Sequence of chain 55.X:
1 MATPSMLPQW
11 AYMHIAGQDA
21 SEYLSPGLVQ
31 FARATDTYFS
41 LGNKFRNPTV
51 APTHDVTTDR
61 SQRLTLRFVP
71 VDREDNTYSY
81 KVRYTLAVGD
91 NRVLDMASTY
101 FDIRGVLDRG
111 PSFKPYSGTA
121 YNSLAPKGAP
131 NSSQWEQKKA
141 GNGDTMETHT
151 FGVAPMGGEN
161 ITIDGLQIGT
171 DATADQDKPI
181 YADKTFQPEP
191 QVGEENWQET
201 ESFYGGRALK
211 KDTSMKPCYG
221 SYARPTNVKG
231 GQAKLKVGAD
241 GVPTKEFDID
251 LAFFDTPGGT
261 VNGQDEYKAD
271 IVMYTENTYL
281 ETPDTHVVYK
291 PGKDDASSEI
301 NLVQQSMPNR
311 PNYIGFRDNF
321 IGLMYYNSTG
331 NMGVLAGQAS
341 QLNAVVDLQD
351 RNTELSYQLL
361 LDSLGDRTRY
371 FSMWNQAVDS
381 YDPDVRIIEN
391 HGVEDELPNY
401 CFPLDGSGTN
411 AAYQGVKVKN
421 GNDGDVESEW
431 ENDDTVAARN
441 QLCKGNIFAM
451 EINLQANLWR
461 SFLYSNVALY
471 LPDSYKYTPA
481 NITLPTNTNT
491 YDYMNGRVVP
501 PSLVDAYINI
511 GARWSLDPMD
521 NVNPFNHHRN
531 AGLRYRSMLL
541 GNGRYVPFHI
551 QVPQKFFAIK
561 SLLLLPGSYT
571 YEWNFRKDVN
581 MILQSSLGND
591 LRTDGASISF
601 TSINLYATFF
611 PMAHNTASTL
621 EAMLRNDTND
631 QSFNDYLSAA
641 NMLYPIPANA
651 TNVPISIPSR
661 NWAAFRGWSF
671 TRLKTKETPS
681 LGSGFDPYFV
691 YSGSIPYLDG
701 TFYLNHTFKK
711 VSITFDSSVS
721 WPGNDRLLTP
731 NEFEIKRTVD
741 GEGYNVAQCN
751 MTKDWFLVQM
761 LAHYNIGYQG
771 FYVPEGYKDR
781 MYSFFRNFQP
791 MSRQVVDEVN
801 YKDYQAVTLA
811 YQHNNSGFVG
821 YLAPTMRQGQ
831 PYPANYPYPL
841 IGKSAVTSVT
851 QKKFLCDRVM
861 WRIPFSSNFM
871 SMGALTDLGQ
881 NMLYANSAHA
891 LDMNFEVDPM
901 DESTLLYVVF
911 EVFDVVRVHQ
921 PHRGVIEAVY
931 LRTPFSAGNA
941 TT

Binding-site contacts:
Ligand atom OD2 contacts residue PRO864 of chain 55.X at 3.6 Å.
Ligand atom CB contacts residue ALA874 of chain 55.X at 3.9 Å (hydrophobic).
Ligand atom OD1 contacts residue ARG666 of chain 55.X at 3.7 Å.
Ligand atom CB contacts residue ARG666 of chain 55.X at 3.9 Å.
Ligand atom CG contacts residue GLY667 of chain 55.X at 3.7 Å.
Ligand atom OD2 contacts residue GLU911 of chain 55.X at 3.4 Å (salt-bridge).
Ligand atom O contacts residue GLY42 of chain 55.V at 3.5 Å.
Ligand atom OG contacts residue ARG46 of chain 55.V at 3.2 Å.
Ligand atom O contacts residue ASN634 of chain 55.X at 3.0 Å (h-bond).
Ligand atom OD2 contacts residue GLY667 of chain 55.X at 3.7 Å.
Ligand atom OD1 contacts residue GLY667 of chain 55.X at 3.3 Å (h-bond).
Ligand atom CD1 contacts residue ARG46 of chain 55.V at 3.9 Å.
Ligand atom CB contacts residue PHE913 of chain 55.X at 3.9 Å (hydrophobic).
Ligand atom O contacts residue ALA874 of chain 55.X at 3.7 Å.
Ligand atom CE1 contacts residue ARG46 of chain 55.V at 3.7 Å.
Ligand atom OD1 contacts residue ASN634 of chain 55.X at 3.2 Å (h-bond).
Ligand atom ND2 contacts residue THR49 of chain 55.V at 3.9 Å.
Ligand atom N contacts residue ARG666 of chain 55.X at 3.4 Å (salt-bridge).
Ligand atom O contacts residue ASN43 of chain 55.V at 3.6 Å.
Ligand atom CA contacts residue ARG666 of chain 55.X at 3.6 Å.
Ligand atom C contacts residue ASN634 of chain 55.X at 3.8 Å.
Ligand atom CB contacts residue GLY42 of chain 55.V at 3.7 Å.
Ligand atom O contacts residue ARG46 of chain 55.V at 3.9 Å.
Ligand atom CG contacts residue GLU911 of chain 55.X at 3.5 Å.
Ligand atom CD1 contacts residue ARG33 of chain 55.V at 3.8 Å.
Ligand atom N contacts residue ARG666 of chain 55.X at 3.4 Å.
Ligand atom CD1 contacts residue ARG666 of chain 55.X at 3.9 Å.
Ligand atom N contacts residue ALA874 of chain 55.X at 3.8 Å.
Ligand atom CD1 contacts residue SER21 of chain 55.V at 3.4 Å.
Ligand atom CB contacts residue ASN47 of chain 55.V at 3.7 Å.
Ligand atom N contacts residue GLY873 of chain 55.X at 3.8 Å.
Ligand atom N contacts residue GLY42 of chain 55.V at 3.5 Å (h-bond).
Ligand atom N contacts residue SER871 of chain 55.X at 3.6 Å.
Ligand atom CD2 contacts residue ALA20 of chain 55.V at 3.8 Å (hydrophobic).
Ligand atom N contacts residue ARG46 of chain 55.V at 3.9 Å.
Ligand atom CG2 contacts residue TYR636 of chain 55.X at 3.8 Å (hydrophobic).
Ligand atom CB contacts residue GLU911 of chain 55.X at 3.6 Å.
Ligand atom C contacts residue ARG666 of chain 55.X at 3.7 Å.
Ligand atom OG contacts residue PHE45 of chain 55.V at 3.3 Å (h-bond).
Ligand atom CG contacts residue ASN634 of chain 55.X at 3.9 Å.

This protein binds this small molecule.
Small molecule (SMILES): CC[C@H](C)[C@H](NC(=O)[C@@H](N)CC(=O)O)C(=O)N[C@@H](CC(N)=O)C(=O)N[C@@H](Cc1ccccc1)C(=O)N[C@@H](CO)C(=O)N[C@@H](CO)C(=O)N[C@H](C=O)CC(C)C

Sequence of chain 55.V:
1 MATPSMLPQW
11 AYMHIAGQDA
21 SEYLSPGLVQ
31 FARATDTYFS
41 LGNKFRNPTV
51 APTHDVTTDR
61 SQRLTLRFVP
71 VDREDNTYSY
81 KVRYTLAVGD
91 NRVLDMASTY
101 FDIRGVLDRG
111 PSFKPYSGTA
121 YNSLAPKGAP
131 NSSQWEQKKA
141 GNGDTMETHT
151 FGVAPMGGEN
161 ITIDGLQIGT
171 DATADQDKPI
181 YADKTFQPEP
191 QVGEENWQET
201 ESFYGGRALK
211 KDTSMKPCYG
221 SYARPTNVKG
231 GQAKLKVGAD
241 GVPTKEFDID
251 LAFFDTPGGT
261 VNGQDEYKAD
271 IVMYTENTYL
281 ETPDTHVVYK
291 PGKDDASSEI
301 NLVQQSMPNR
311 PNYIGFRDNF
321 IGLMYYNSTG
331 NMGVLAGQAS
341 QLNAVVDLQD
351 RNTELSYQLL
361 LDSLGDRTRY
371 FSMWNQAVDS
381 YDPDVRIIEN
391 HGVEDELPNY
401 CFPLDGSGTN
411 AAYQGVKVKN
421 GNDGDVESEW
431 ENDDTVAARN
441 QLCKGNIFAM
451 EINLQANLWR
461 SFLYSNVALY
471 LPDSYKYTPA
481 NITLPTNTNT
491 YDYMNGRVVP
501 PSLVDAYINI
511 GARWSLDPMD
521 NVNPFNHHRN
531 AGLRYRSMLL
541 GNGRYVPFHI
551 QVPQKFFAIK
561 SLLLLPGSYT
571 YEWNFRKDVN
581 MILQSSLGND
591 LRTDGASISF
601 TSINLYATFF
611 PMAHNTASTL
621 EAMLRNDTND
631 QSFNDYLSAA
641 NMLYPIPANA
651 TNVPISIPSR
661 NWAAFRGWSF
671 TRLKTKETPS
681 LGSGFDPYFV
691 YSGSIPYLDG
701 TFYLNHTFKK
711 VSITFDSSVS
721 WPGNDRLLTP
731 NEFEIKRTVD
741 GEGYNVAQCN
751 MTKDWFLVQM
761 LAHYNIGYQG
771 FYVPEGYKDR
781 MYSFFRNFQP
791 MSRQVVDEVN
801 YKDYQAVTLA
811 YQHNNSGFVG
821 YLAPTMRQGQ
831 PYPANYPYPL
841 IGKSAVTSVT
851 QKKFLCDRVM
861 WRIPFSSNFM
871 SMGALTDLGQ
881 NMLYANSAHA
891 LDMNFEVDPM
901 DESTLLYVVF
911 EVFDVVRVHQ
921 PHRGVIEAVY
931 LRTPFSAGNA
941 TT